A protein and the small-molecule ligand that binds it are described below.
Small molecule (SMILES): Oc1cccc(O)c1

Sequence of chain 1.AA:
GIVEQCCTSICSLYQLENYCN

Binding-site contacts:
Ligand atom C6 contacts residue ALA14 of chain 1.BA at 4.0 Å (hydrophobic).
Ligand atom C1 contacts residue HIS5 of chain 1.Z at 3.5 Å.
Ligand atom C3 contacts residue CYS6 of chain 1.AA at 3.3 Å (hydrophobic).
Ligand atom C2 contacts residue HIS5 of chain 1.Z at 4.0 Å.
Ligand atom C3 contacts residue CYS11 of chain 1.AA at 4.0 Å (hydrophobic).
Ligand atom C2 contacts residue ILE10 of chain 1.AA at 4.1 Å (hydrophobic).
Ligand atom O3 contacts residue CYS11 of chain 1.AA at 2.9 Å (h-bond).
Ligand atom C6 contacts residue HIS5 of chain 1.Z at 3.7 Å.
Ligand atom O1 contacts residue LEU16 of chain 1.AA at 4.0 Å.
Ligand atom C6 contacts residue LEU11 of chain 1.BA at 4.0 Å (hydrophobic).
Ligand atom C3 contacts residue LEU11 of chain 1.BA at 4.3 Å (hydrophobic).
Ligand atom C1 contacts residue ALA14 of chain 1.BA at 3.9 Å (hydrophobic).
Ligand atom C4 contacts residue LEU11 of chain 1.BA at 3.9 Å (hydrophobic).
Ligand atom C4 contacts residue CYS7 of chain 1.BA at 4.0 Å (hydrophobic).
Ligand atom C5 contacts residue CYS7 of chain 1.BA at 4.2 Å (hydrophobic).
Ligand atom O1 contacts residue HIS5 of chain 1.Z at 3.4 Å (h-bond).
Ligand atom O3 contacts residue SER9 of chain 1.AA at 3.6 Å (h-bond).
Ligand atom C2 contacts residue LEU16 of chain 1.AA at 4.4 Å (hydrophobic).
Ligand atom C5 contacts residue LEU11 of chain 1.BA at 3.6 Å (hydrophobic).
Ligand atom C4 contacts residue CYS6 of chain 1.AA at 3.4 Å (hydrophobic).
Ligand atom C5 contacts residue HIS10 of chain 1.BA at 4.0 Å.
Ligand atom O3 contacts residue ILE10 of chain 1.AA at 3.6 Å.
Ligand atom C5 contacts residue LEU6 of chain 1.Z at 4.1 Å (hydrophobic).
Ligand atom O1 contacts residue ALA14 of chain 1.BA at 3.4 Å.
Ligand atom O1 contacts residue LEU17 of chain 1.JA at 3.5 Å.
Ligand atom C1 contacts residue LEU16 of chain 1.AA at 4.5 Å (hydrophobic).
Ligand atom O3 contacts residue CYS6 of chain 1.AA at 2.5 Å (h-bond).
Ligand atom C6 contacts residue HIS10 of chain 1.BA at 4.0 Å.
Ligand atom C5 contacts residue HIS5 of chain 1.Z at 4.3 Å.
Ligand atom C3 contacts residue ILE10 of chain 1.AA at 4.5 Å (hydrophobic).
Ligand atom C2 contacts residue CYS11 of chain 1.AA at 3.9 Å (hydrophobic).

Sequence of chain 1.Z:
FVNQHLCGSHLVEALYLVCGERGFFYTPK

Sequence of chain 1.JA:
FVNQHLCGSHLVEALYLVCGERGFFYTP

Sequence of chain 1.BA:
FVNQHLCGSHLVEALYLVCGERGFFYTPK